Sequence of chain 1.A:
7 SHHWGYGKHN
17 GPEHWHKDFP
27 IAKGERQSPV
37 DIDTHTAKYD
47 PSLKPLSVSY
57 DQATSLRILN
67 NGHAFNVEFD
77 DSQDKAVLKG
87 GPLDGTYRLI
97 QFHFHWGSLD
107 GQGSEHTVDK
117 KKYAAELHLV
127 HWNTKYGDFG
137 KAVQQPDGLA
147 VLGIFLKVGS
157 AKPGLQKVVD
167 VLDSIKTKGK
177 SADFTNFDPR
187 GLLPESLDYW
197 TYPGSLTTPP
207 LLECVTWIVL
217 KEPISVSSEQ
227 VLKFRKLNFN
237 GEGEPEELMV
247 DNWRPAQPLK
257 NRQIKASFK

Binding-site contacts:
Ligand atom C6 contacts residue PRO205 of chain 1.A at 4.3 Å (hydrophobic).
Ligand atom O1' contacts residue LEU202 of chain 1.A at 3.8 Å.
Ligand atom O2' contacts residue THR203 of chain 1.A at 3.1 Å (h-bond).
Ligand atom C6 contacts residue LEU202 of chain 1.A at 3.7 Å (hydrophobic).
Ligand atom O2 contacts residue LEU202 of chain 1.A at 3.9 Å.
Ligand atom C5 contacts residue PRO206 of chain 1.A at 4.2 Å (hydrophobic).
Ligand atom C4 contacts residue PHE135 of chain 1.A at 4.1 Å (hydrophobic).
Ligand atom C4 contacts residue LEU202 of chain 1.A at 4.2 Å (hydrophobic).
Ligand atom C3 contacts residue GLN97 of chain 1.A at 3.9 Å.
Ligand atom O1' contacts residue HIS99 of chain 1.A at 3.5 Å.
Ligand atom O2' contacts residue LEU202 of chain 1.A at 3.5 Å.
Ligand atom C1 contacts residue LEU202 of chain 1.A at 3.6 Å (hydrophobic).
Ligand atom C1' contacts residue THR203 of chain 1.A at 4.1 Å.
Ligand atom O2' contacts residue THR204 of chain 1.A at 2.8 Å (h-bond).
Ligand atom O1' contacts residue ZN1 of chain 1.C at 3.9 Å.
Ligand atom O1' contacts residue VAL126 of chain 1.A at 4.3 Å.
Ligand atom C5 contacts residue LEU202 of chain 1.A at 3.8 Å (hydrophobic).
Ligand atom O2 contacts residue GLN97 of chain 1.A at 3.4 Å (h-bond).
Ligand atom C3 contacts residue LEU202 of chain 1.A at 4.5 Å (hydrophobic).
Ligand atom O2 contacts residue VAL126 of chain 1.A at 3.4 Å.
Ligand atom C1 contacts residue THR204 of chain 1.A at 3.6 Å.
Ligand atom C2 contacts residue GLN97 of chain 1.A at 3.9 Å.
Ligand atom C3 contacts residue PHE135 of chain 1.A at 3.8 Å (hydrophobic).
Ligand atom O2' contacts residue ZN1 of chain 1.C at 4.4 Å.
Ligand atom C5 contacts residue PRO205 of chain 1.A at 4.2 Å (hydrophobic).
Ligand atom C6 contacts residue THR204 of chain 1.A at 3.0 Å.
Ligand atom C1' contacts residue HIS99 of chain 1.A at 4.3 Å.
Ligand atom C1' contacts residue THR204 of chain 1.A at 3.5 Å.
Ligand atom O2 contacts residue HIS99 of chain 1.A at 4.1 Å.
Ligand atom C5 contacts residue THR204 of chain 1.A at 3.9 Å.
Ligand atom C1' contacts residue LEU202 of chain 1.A at 3.6 Å (hydrophobic).
Ligand atom C2 contacts residue LEU202 of chain 1.A at 3.8 Å (hydrophobic).

The small molecule below binds the protein below.
Small molecule (SMILES): O=C(O)c1ccccc1O